Binding-site contacts:
Ligand atom C4 contacts residue ILE217 of chain 54.A at 4.0 Å (hydrophobic).
Ligand atom C4 contacts residue TYR193 of chain 54.A at 3.9 Å (hydrophobic).
Ligand atom C6B contacts residue ILE95 of chain 54.A at 4.0 Å (hydrophobic).
Ligand atom N3A contacts residue PHE147 of chain 54.A at 3.9 Å.
Ligand atom C2B contacts residue ILE184 of chain 54.A at 3.8 Å (hydrophobic).
Ligand atom C3A contacts residue LEU220 of chain 54.A at 4.0 Å (hydrophobic).
Ligand atom C5B contacts residue ILE119 of chain 54.A at 3.9 Å (hydrophobic).
Ligand atom C2A contacts residue LEU220 of chain 54.A at 3.8 Å (hydrophobic).
Ligand atom F2 contacts residue ALA145 of chain 54.A at 2.8 Å.
Ligand atom F2 contacts residue PHE147 of chain 54.A at 3.8 Å.
Ligand atom O1 contacts residue PHE115 of chain 54.A at 3.4 Å.
Ligand atom CM6 contacts residue TRP93 of chain 54.A at 3.7 Å (hydrophobic).
Ligand atom CM2 contacts residue ILE184 of chain 54.A at 3.8 Å (hydrophobic).
Ligand atom C1B contacts residue ILE95 of chain 54.A at 3.6 Å (hydrophobic).
Ligand atom N1A contacts residue ILE119 of chain 54.A at 3.8 Å.
Ligand atom O1B contacts residue ILE119 of chain 54.A at 3.9 Å.
Ligand atom C2B contacts residue ILE95 of chain 54.A at 3.8 Å (hydrophobic).
Ligand atom C1C contacts residue TYR193 of chain 54.A at 3.9 Å (hydrophobic).
Ligand atom F2 contacts residue ALA169 of chain 54.A at 3.6 Å.
Ligand atom CM6 contacts residue ILE119 of chain 54.A at 4.0 Å (hydrophobic).
Ligand atom CM6 contacts residue ILE95 of chain 54.A at 3.9 Å (hydrophobic).
Ligand atom O1A contacts residue ILE121 of chain 54.A at 3.8 Å.
Ligand atom N2 contacts residue PHE115 of chain 54.A at 3.7 Å.
Ligand atom CM2 contacts residue ILE217 of chain 54.A at 3.4 Å (hydrophobic).
Ligand atom F1 contacts residue MET182 of chain 54.A at 3.2 Å.
Ligand atom CM2 contacts residue ILE95 of chain 54.A at 4.0 Å (hydrophobic).
Ligand atom N3A contacts residue ILE184 of chain 54.A at 3.9 Å.
Ligand atom C3B contacts residue ILE184 of chain 54.A at 3.5 Å (hydrophobic).
Ligand atom N2 contacts residue THR97 of chain 54.A at 3.8 Å.
Ligand atom C5 contacts residue TYR193 of chain 54.A at 4.0 Å (hydrophobic).
Ligand atom O1 contacts residue THR97 of chain 54.A at 3.8 Å.
Ligand atom F1 contacts residue VAL171 of chain 54.A at 3.8 Å.
Ligand atom C6B contacts residue ILE119 of chain 54.A at 3.8 Å (hydrophobic).
Ligand atom N1A contacts residue LEU220 of chain 54.A at 3.3 Å.
Ligand atom F2 contacts residue VAL171 of chain 54.A at 3.9 Å.
Ligand atom F3 contacts residue PHE147 of chain 54.A at 3.5 Å.
Ligand atom F3 contacts residue VAL24 of chain 54.C at 3.3 Å.
Ligand atom F3 contacts residue ALA169 of chain 54.A at 3.7 Å.
Ligand atom O1A contacts residue LEU220 of chain 54.A at 3.4 Å.
Ligand atom CM2 contacts residue PHE147 of chain 54.A at 3.8 Å (hydrophobic).

Sequence of chain 55.C:
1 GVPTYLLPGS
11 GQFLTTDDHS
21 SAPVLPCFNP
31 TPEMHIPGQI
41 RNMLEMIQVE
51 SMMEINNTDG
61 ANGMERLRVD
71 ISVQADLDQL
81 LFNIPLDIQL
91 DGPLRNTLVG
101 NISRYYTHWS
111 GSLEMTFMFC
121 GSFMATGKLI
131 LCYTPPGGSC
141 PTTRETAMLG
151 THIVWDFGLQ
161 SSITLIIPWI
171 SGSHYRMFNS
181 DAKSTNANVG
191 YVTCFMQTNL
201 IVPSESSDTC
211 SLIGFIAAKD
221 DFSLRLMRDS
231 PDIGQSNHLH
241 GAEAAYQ

Sequence of chain 54.A:
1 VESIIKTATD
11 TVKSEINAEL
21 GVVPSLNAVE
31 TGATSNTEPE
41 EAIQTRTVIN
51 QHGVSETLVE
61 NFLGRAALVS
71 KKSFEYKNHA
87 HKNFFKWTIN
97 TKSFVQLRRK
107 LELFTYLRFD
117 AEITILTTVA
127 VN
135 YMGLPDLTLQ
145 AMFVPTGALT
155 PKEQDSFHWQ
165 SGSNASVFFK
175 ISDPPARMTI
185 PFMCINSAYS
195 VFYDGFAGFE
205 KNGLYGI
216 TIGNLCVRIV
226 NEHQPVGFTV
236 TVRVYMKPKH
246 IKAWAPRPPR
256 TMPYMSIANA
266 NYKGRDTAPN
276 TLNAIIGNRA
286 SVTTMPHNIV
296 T

Sequence of chain 54.C:
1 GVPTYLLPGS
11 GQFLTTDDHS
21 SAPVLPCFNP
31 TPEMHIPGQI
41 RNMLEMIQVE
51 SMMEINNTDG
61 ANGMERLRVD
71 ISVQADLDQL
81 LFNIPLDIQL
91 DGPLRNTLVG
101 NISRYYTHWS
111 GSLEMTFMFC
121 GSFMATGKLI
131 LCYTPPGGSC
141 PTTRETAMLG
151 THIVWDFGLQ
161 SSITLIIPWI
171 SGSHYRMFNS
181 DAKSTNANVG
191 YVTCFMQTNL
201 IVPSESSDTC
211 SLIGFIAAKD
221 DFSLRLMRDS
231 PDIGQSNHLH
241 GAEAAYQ

This small molecule binds to this protein.
Small molecule (SMILES): Cc1cc(CCCOc2c(C)cc(-c3noc(C(F)(F)F)n3)cc2C)on1